A protein and the small-molecule ligand that binds it are described below.
Small molecule (SMILES): CC(=O)N[C@H]1[C@H](O[C@H]2[C@H](O)[C@@H](NC(C)=O)CO[C@@H]2CO)O[C@H](CO)[C@@H](O)[C@@H]1O

Binding-site contacts:
Ligand atom C5 contacts residue LYS231 of chain 1.A at 4.5 Å.
Ligand atom C1 contacts residue ASN243 of chain 1.A at 1.5 Å.
Ligand atom C3 contacts residue ASN243 of chain 1.A at 3.9 Å.
Ligand atom N2 contacts residue HIS87 of chain 1.A at 4.3 Å.
Ligand atom C8 contacts residue HIS87 of chain 1.A at 4.2 Å.
Ligand atom C7 contacts residue ASN243 of chain 1.A at 3.2 Å.
Ligand atom C8 contacts residue ASN243 of chain 1.A at 3.8 Å.
Ligand atom O5 contacts residue LYS231 of chain 1.A at 3.8 Å.
Ligand atom O7 contacts residue ASN243 of chain 1.A at 3.1 Å (h-bond).
Ligand atom O5 contacts residue ASN243 of chain 1.A at 2.5 Å (h-bond).
Ligand atom C4 contacts residue ASN243 of chain 1.A at 4.4 Å.
Ligand atom N2 contacts residue ASN243 of chain 1.A at 3.0 Å (h-bond).
Ligand atom C1 contacts residue LYS231 of chain 1.A at 3.9 Å.
Ligand atom C5 contacts residue ASN243 of chain 1.A at 3.8 Å.
Ligand atom O6 contacts residue LYS231 of chain 1.A at 4.1 Å.
Ligand atom C2 contacts residue ASN243 of chain 1.A at 2.5 Å.

Sequence of chain 1.A:
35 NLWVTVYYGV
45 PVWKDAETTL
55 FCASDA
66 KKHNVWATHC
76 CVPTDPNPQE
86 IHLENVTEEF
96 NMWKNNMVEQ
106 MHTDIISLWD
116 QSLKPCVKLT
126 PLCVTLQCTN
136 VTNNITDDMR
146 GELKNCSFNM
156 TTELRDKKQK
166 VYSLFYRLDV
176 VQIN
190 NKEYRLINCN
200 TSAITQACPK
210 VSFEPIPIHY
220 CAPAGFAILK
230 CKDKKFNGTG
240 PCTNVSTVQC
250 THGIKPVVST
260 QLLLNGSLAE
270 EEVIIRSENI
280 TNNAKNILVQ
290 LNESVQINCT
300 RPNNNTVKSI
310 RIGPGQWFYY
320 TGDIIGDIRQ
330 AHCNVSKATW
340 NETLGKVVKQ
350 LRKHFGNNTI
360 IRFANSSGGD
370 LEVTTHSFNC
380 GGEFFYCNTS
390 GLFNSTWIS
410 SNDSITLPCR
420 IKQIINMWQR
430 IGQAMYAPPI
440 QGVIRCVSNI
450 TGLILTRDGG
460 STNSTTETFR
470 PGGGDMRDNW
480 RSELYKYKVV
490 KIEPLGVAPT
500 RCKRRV